Binding-site contacts:
Ligand atom O contacts residue ALA83 of chain 1.A at 3.8 Å.
Ligand atom O contacts residue PRO35 of chain 1.A at 3.9 Å.
Ligand atom O contacts residue LEU39 of chain 1.A at 3.9 Å.
Ligand atom C2 contacts residue GLN36 of chain 1.A at 3.5 Å.
Ligand atom O contacts residue ALA84 of chain 1.A at 3.5 Å.
Ligand atom C2 contacts residue PRO35 of chain 1.A at 3.9 Å (hydrophobic).
Ligand atom N contacts residue ALA83 of chain 1.A at 4.3 Å.
Ligand atom C2 contacts residue ARG87 of chain 1.A at 3.8 Å.
Ligand atom C1 contacts residue ALA83 of chain 1.A at 4.4 Å (hydrophobic).
Ligand atom C3 contacts residue ARG87 of chain 1.A at 2.8 Å.
Ligand atom N contacts residue ARG87 of chain 1.A at 4.5 Å.
Ligand atom C3 contacts residue PRO35 of chain 1.A at 4.2 Å (hydrophobic).
Ligand atom C1 contacts residue ARG87 of chain 1.A at 4.4 Å.
Ligand atom C1 contacts residue LEU39 of chain 1.A at 4.5 Å (hydrophobic).
Ligand atom C3 contacts residue GLN36 of chain 1.A at 3.5 Å.

Sequence of chain 1.A:
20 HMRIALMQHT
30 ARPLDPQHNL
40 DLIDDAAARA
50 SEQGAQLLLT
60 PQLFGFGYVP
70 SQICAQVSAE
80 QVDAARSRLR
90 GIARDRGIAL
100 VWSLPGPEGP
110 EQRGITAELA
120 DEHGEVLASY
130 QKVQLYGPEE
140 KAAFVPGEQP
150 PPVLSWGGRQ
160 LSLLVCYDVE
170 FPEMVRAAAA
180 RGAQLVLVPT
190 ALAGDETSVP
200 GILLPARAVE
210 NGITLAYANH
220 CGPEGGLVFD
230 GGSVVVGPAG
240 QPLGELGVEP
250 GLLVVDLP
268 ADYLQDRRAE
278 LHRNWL

The protein below binds the small molecule below.
Small molecule (SMILES): C=CC(N)=O